Sequence of chain 2.K:
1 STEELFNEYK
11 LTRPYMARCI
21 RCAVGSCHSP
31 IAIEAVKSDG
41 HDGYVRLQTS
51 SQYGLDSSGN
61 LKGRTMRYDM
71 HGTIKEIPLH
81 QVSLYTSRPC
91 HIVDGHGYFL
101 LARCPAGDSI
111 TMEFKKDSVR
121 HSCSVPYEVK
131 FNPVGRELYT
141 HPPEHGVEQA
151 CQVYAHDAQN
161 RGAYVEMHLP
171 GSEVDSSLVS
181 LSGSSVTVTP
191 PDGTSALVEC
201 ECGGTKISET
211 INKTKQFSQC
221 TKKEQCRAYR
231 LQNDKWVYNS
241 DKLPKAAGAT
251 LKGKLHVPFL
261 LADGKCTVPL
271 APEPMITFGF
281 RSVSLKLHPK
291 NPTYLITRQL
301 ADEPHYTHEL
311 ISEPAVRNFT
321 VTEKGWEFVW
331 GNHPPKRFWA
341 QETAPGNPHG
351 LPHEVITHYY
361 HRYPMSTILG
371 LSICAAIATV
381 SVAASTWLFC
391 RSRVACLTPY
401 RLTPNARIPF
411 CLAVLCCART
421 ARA

Binding-site contacts:
Ligand atom O7 contacts residue ASN212 of chain 2.K at 4.1 Å.
Ligand atom C3 contacts residue ASN212 of chain 2.K at 3.8 Å.
Ligand atom C4 contacts residue ASN212 of chain 2.K at 4.2 Å.
Ligand atom C2 contacts residue ASN212 of chain 2.K at 2.5 Å.
Ligand atom C1 contacts residue ASN212 of chain 2.K at 1.4 Å.
Ligand atom C1 contacts residue ILE211 of chain 2.K at 4.2 Å (hydrophobic).
Ligand atom N2 contacts residue ILE211 of chain 2.K at 4.0 Å.
Ligand atom O5 contacts residue ASN212 of chain 2.K at 2.4 Å (h-bond).
Ligand atom C7 contacts residue ASN212 of chain 2.K at 3.7 Å.
Ligand atom C5 contacts residue ASN212 of chain 2.K at 3.7 Å.
Ligand atom N2 contacts residue ASN212 of chain 2.K at 2.9 Å (h-bond).

This small molecule binds to this protein.
Small molecule (SMILES): CC(=O)N[C@@H]1[C@@H](O)[C@H](O)[C@@H](CO)O[C@H]1O